Sequence of chain 1.K:
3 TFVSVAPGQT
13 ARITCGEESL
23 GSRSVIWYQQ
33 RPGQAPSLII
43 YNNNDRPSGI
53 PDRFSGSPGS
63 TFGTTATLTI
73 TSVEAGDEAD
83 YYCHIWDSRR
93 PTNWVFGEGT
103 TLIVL

Binding-site contacts:
Ligand atom O3 contacts residue GLY106 of chain 1.L at 2.8 Å (h-bond).
Ligand atom O6 contacts residue ASN44 of chain 1.K at 2.8 Å (h-bond).
Ligand atom O3 contacts residue ILE104 of chain 1.L at 3.7 Å.
Ligand atom C8 contacts residue THR267 of chain 1.J at 3.7 Å.
Ligand atom C4 contacts residue SER62 of chain 1.K at 3.8 Å.
Ligand atom O3 contacts residue GLY61 of chain 1.K at 3.0 Å (h-bond).
Ligand atom C6 contacts residue THR383 of chain 1.J at 3.8 Å.
Ligand atom O5 contacts residue ARG103 of chain 1.L at 3.2 Å (salt-bridge).
Ligand atom O6 contacts residue SER381 of chain 1.J at 2.9 Å (h-bond).
Ligand atom C2 contacts residue ASN301 of chain 1.J at 2.6 Å.
Ligand atom C6 contacts residue ILE104 of chain 1.L at 3.8 Å (hydrophobic).
Ligand atom C4 contacts residue GLY106 of chain 1.L at 3.7 Å.
Ligand atom O4 contacts residue ILE104 of chain 1.L at 3.7 Å.
Ligand atom C2 contacts residue GLY106 of chain 1.L at 3.3 Å.
Ligand atom O4 contacts residue SER62 of chain 1.K at 3.7 Å.
Ligand atom C3 contacts residue HIS299 of chain 1.J at 3.6 Å.
Ligand atom C4 contacts residue ASN45 of chain 1.K at 3.7 Å.
Ligand atom N2 contacts residue HIS299 of chain 1.J at 3.3 Å (h-bond).
Ligand atom C3 contacts residue ILE104 of chain 1.L at 3.6 Å (hydrophobic).
Ligand atom O5 contacts residue ASN301 of chain 1.J at 2.0 Å (h-bond).
Ligand atom O3 contacts residue PRO60 of chain 1.K at 3.4 Å.
Ligand atom N2 contacts residue ASN301 of chain 1.J at 3.2 Å (h-bond).
Ligand atom C5 contacts residue THR383 of chain 1.J at 3.8 Å.
Ligand atom O3 contacts residue ASN45 of chain 1.K at 3.3 Å (h-bond).
Ligand atom C1 contacts residue ASN301 of chain 1.J at 1.2 Å.
Ligand atom C2 contacts residue HIS299 of chain 1.J at 3.8 Å.
Ligand atom O4 contacts residue ASN45 of chain 1.K at 2.6 Å (h-bond).
Ligand atom C3 contacts residue ASN301 of chain 1.J at 3.7 Å.
Ligand atom O6 contacts residue THR383 of chain 1.J at 3.6 Å.
Ligand atom O4 contacts residue ASN44 of chain 1.K at 3.8 Å.
Ligand atom O4 contacts residue ARG103 of chain 1.L at 3.8 Å.
Ligand atom O4 contacts residue VAL107 of chain 1.L at 3.8 Å.
Ligand atom C5 contacts residue ASN301 of chain 1.J at 3.2 Å.
Ligand atom O6 contacts residue ARG296 of chain 1.J at 3.7 Å.
Ligand atom C6 contacts residue ARG103 of chain 1.L at 3.6 Å.
Ligand atom C5 contacts residue ILE104 of chain 1.L at 3.4 Å (hydrophobic).
Ligand atom C3 contacts residue ASN45 of chain 1.K at 3.8 Å.
Ligand atom O5 contacts residue SER381 of chain 1.J at 3.8 Å.
Ligand atom C3 contacts residue GLY106 of chain 1.L at 3.4 Å.
Ligand atom C4 contacts residue ILE104 of chain 1.L at 3.8 Å (hydrophobic).

Sequence of chain 1.L:
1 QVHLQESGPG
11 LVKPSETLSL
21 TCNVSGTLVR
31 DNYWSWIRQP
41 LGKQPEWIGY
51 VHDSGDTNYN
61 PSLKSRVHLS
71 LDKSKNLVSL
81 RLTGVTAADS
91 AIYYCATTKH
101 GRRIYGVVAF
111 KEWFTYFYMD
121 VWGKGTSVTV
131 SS

The protein below binds the small molecule below.
Small molecule (SMILES): CC(=O)N[C@H]1[C@H](O[C@H]2[C@H](O)[C@@H](NC(C)=O)CO[C@@H]2CO)O[C@H](CO)[C@@H](O[C@@H]2O[C@H](CO[C@H]3O[C@H](CO[C@H]4O[C@H](CO)[C@@H](O)[C@H](O)[C@@H]4O)[C@@H](O)[C@H](O[C@H]4O[C@H](CO)[C@@H](O)[C@H](O)[C@@H]4O)[C@@H]3O)[C@@H](O)[C@H](O[C@H]3O[C@H](CO)[C@@H](O)[C@H](O)[C@@H]3O[C@H]3O[C@H](CO)[C@@H](O)[C@H](O)[C@@H]3O[C@H]3O[C@H](CO)[C@@H](O)[C@H](O)[C@@H]3O)[C@@H]2O)[C@@H]1O

Sequence of chain 1.J:
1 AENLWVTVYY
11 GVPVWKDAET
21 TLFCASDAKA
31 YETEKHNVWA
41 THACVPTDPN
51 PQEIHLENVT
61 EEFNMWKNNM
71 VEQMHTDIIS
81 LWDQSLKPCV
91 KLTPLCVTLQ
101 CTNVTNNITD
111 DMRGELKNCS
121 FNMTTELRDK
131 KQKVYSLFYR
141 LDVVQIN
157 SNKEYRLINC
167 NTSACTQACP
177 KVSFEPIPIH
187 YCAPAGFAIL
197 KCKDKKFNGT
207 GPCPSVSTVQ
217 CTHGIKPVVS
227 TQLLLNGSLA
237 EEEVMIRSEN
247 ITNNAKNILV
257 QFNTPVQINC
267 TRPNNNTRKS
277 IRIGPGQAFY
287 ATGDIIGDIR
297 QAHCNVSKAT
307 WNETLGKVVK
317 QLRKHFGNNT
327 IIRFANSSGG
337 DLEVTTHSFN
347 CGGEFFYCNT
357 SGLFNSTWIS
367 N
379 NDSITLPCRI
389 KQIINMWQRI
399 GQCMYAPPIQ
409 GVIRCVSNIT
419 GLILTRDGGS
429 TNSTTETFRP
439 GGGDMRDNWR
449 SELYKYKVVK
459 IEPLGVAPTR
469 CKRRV